Sequence of chain 1.A:
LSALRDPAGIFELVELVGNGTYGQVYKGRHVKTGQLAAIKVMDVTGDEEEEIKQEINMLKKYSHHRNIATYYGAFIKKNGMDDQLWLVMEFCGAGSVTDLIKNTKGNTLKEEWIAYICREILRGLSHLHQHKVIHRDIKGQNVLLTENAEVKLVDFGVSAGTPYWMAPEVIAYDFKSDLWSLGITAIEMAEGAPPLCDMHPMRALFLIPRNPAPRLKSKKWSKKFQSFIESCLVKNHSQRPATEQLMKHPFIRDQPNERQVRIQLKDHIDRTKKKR

A small-molecule ligand and the protein it binds are described below.
Small molecule (SMILES): O=C1NC(=O)c2c1c(-c1ccccc1)cc1[nH]c3ccc(O)cc3c21

Binding-site contacts:
Ligand atom C5 contacts residue LEU161 of chain 1.A at 3.5 Å (hydrophobic).
Ligand atom C5 contacts residue GLU107 of chain 1.A at 3.5 Å.
Ligand atom O1 contacts residue GLU107 of chain 1.A at 3.3 Å (salt-bridge).
Ligand atom C9 contacts residue TYR37 of chain 1.A at 3.4 Å (hydrophobic).
Ligand atom O1 contacts residue LEU161 of chain 1.A at 3.6 Å.
Ligand atom C11 contacts residue MET106 of chain 1.A at 3.9 Å (hydrophobic).
Ligand atom C8 contacts residue TYR37 of chain 1.A at 3.4 Å (hydrophobic).
Ligand atom C5 contacts residue ALA53 of chain 1.A at 3.4 Å (hydrophobic).
Ligand atom C20 contacts residue VAL32 of chain 1.A at 3.8 Å (hydrophobic).
Ligand atom C1 contacts residue VAL40 of chain 1.A at 3.6 Å (hydrophobic).
Ligand atom C11 contacts residue LYS55 of chain 1.A at 3.7 Å.
Ligand atom C4 contacts residue ALA53 of chain 1.A at 3.7 Å (hydrophobic).
Ligand atom C15 contacts residue LEU161 of chain 1.A at 3.5 Å (hydrophobic).
Ligand atom C18 contacts residue VAL32 of chain 1.A at 3.5 Å (hydrophobic).
Ligand atom N1 contacts residue ALA53 of chain 1.A at 3.4 Å.
Ligand atom O1 contacts residue ALA53 of chain 1.A at 3.6 Å.
Ligand atom C3 contacts residue VAL171 of chain 1.A at 3.7 Å (hydrophobic).
Ligand atom C17 contacts residue CYS109 of chain 1.A at 3.3 Å (hydrophobic).
Ligand atom C13 contacts residue LEU161 of chain 1.A at 3.3 Å (hydrophobic).
Ligand atom C10 contacts residue GLU70 of chain 1.A at 3.8 Å.
Ligand atom C6 contacts residue VAL171 of chain 1.A at 3.6 Å (hydrophobic).
Ligand atom O1 contacts residue CYS109 of chain 1.A at 3.1 Å (h-bond).
Ligand atom O3 contacts residue GLY112 of chain 1.A at 3.3 Å.
Ligand atom O3 contacts residue GLY110 of chain 1.A at 3.9 Å.
Ligand atom C9 contacts residue ASP172 of chain 1.A at 3.7 Å.
Ligand atom O2 contacts residue MET106 of chain 1.A at 3.1 Å.
Ligand atom C4 contacts residue LEU161 of chain 1.A at 3.4 Å (hydrophobic).
Ligand atom O3 contacts residue CYS109 of chain 1.A at 2.6 Å (h-bond).
Ligand atom C14 contacts residue VAL40 of chain 1.A at 3.7 Å (hydrophobic).
Ligand atom C6 contacts residue ALA53 of chain 1.A at 3.7 Å (hydrophobic).
Ligand atom C19 contacts residue CYS109 of chain 1.A at 3.3 Å (hydrophobic).
Ligand atom C6 contacts residue MET106 of chain 1.A at 3.8 Å (hydrophobic).
Ligand atom O2 contacts residue VAL171 of chain 1.A at 3.7 Å.
Ligand atom N1 contacts residue GLU107 of chain 1.A at 2.7 Å (salt-bridge).
Ligand atom C19 contacts residue GLY112 of chain 1.A at 3.8 Å.
Ligand atom C17 contacts residue LEU161 of chain 1.A at 3.7 Å (hydrophobic).
Ligand atom C10 contacts residue LYS55 of chain 1.A at 3.5 Å.
Ligand atom C8 contacts residue ASP172 of chain 1.A at 3.9 Å.
Ligand atom O1 contacts residue PHE108 of chain 1.A at 3.8 Å.
Ligand atom N2 contacts residue TYR37 of chain 1.A at 3.2 Å (h-bond).